Binding-site contacts:
Ligand atom O3 contacts residue TYR276 of chain 2.A at 3.7 Å.
Ligand atom C27 contacts residue TYR276 of chain 2.A at 3.8 Å (hydrophobic).
Ligand atom C3 contacts residue TYR28 of chain 2.A at 3.7 Å (hydrophobic).
Ligand atom C5 contacts residue SER152 of chain 2.A at 3.8 Å.
Ligand atom O2 contacts residue ARG151 of chain 2.A at 3.9 Å.
Ligand atom C24 contacts residue VAL111 of chain 2.A at 3.7 Å (hydrophobic).
Ligand atom C6 contacts residue TRP163 of chain 2.A at 3.8 Å (hydrophobic).
Ligand atom C18 contacts residue VAL111 of chain 2.A at 3.8 Å (hydrophobic).
Ligand atom C3 contacts residue SER155 of chain 2.A at 3.8 Å.
Ligand atom C19 contacts residue SER114 of chain 2.A at 3.1 Å.
Ligand atom C7 contacts residue SER152 of chain 2.A at 3.3 Å.
Ligand atom O1 contacts residue SER114 of chain 2.A at 2.8 Å (h-bond).
Ligand atom O2 contacts residue SER155 of chain 2.A at 2.9 Å (h-bond).
Ligand atom C19 contacts residue LEU110 of chain 2.A at 3.6 Å (hydrophobic).
Ligand atom C12 contacts residue VAL177 of chain 2.A at 3.5 Å (hydrophobic).
Ligand atom O3 contacts residue HIS182 of chain 2.A at 2.8 Å (h-bond).
Ligand atom C4 contacts residue CYS165 of chain 2.A at 3.5 Å (hydrophobic).
Ligand atom C10 contacts residue SER114 of chain 2.A at 3.8 Å.
Ligand atom C26 contacts residue LEU279 of chain 2.A at 3.8 Å (hydrophobic).
Ligand atom C11 contacts residue LEU107 of chain 2.A at 4.0 Å (hydrophobic).
Ligand atom C23 contacts residue HIS182 of chain 2.A at 3.7 Å.
Ligand atom C2 contacts residue TYR24 of chain 2.A at 4.0 Å (hydrophobic).
Ligand atom C24 contacts residue HIS272 of chain 2.A at 4.0 Å.
Ligand atom C1 contacts residue SER114 of chain 2.A at 3.8 Å.
Ligand atom C26 contacts residue HIS182 of chain 2.A at 3.7 Å.
Ligand atom O2 contacts residue TYR24 of chain 2.A at 2.8 Å (h-bond).
Ligand atom O2 contacts residue SER152 of chain 2.A at 3.3 Å.
Ligand atom C8 contacts residue TRP163 of chain 2.A at 3.9 Å (hydrophobic).
Ligand atom O3 contacts residue HIS272 of chain 2.A at 2.8 Å (h-bond).
Ligand atom C1 contacts residue ARG151 of chain 2.A at 4.0 Å.
Ligand atom C7 contacts residue TRP163 of chain 2.A at 4.0 Å (hydrophobic).
Ligand atom C4 contacts residue SER155 of chain 2.A at 3.7 Å.
Ligand atom C21 contacts residue LEU186 of chain 2.A at 3.7 Å (hydrophobic).
Ligand atom C26 contacts residue LEU104 of chain 2.A at 3.8 Å (hydrophobic).
Ligand atom C25 contacts residue HIS182 of chain 2.A at 3.7 Å.
Ligand atom O1 contacts residue ARG151 of chain 2.A at 2.9 Å (salt-bridge).
Ligand atom C9 contacts residue TRP163 of chain 2.A at 3.4 Å (hydrophobic).
Ligand atom C25 contacts residue HIS272 of chain 2.A at 3.9 Å.
Ligand atom C3 contacts residue TYR24 of chain 2.A at 3.6 Å (hydrophobic).
Ligand atom C6 contacts residue SER152 of chain 2.A at 3.5 Å.

Sequence of chain 2.A:
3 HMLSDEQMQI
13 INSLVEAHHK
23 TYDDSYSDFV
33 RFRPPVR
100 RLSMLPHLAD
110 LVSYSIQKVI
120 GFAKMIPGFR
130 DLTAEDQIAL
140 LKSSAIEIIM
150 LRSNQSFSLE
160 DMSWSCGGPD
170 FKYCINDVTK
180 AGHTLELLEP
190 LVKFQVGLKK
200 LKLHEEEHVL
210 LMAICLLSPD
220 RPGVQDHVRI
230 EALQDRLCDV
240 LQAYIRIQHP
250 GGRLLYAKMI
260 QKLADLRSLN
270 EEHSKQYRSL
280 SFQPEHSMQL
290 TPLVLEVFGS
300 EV

The small molecule below binds the protein below.
Small molecule (SMILES): C=C1/C(=C\C=C2/CCC[C@]3(C)[C@@H]([C@H](C)CCCC(C)(C)O)CC[C@@H]23)C[C@@H](O)C[C@@H]1O